Binding-site contacts:
Ligand atom C1 contacts residue THR133 of chain 3.A at 3.7 Å.
Ligand atom C8 contacts residue GLN223 of chain 3.A at 3.9 Å.
Ligand atom O4 contacts residue GLN223 of chain 3.A at 4.1 Å.
Ligand atom O9 contacts residue TYR91 of chain 3.A at 2.8 Å (h-bond).
Ligand atom O10 contacts residue VAL132 of chain 3.A at 4.0 Å.
Ligand atom C8 contacts residue TRP150 of chain 3.A at 4.0 Å (hydrophobic).
Ligand atom O1B contacts residue ALA134 of chain 3.A at 4.0 Å.
Ligand atom C9 contacts residue HIS180 of chain 3.A at 3.8 Å.
Ligand atom O1A contacts residue THR133 of chain 3.A at 3.6 Å (h-bond).
Ligand atom N5 contacts residue VAL132 of chain 3.A at 3.1 Å (h-bond).
Ligand atom O1B contacts residue THR133 of chain 3.A at 3.1 Å (h-bond).
Ligand atom O8 contacts residue TRP150 of chain 3.A at 3.3 Å.
Ligand atom O3 contacts residue LYS219 of chain 3.A at 3.2 Å (salt-bridge).
Ligand atom C9 contacts residue GLU187 of chain 3.A at 3.0 Å.
Ligand atom C10 contacts residue LYS130 of chain 3.A at 4.0 Å.
Ligand atom C11 contacts residue LEU191 of chain 3.A at 3.1 Å (hydrophobic).
Ligand atom O9 contacts residue GLY225 of chain 3.A at 4.1 Å.
Ligand atom C1 contacts residue ALA134 of chain 3.A at 3.7 Å (hydrophobic).
Ligand atom O1A contacts residue ALA134 of chain 3.A at 2.8 Å (h-bond).
Ligand atom C1 contacts residue GLN223 of chain 3.A at 3.7 Å.
Ligand atom N5 contacts residue TRP150 of chain 3.A at 3.9 Å.
Ligand atom O4 contacts residue VAL132 of chain 3.A at 3.4 Å (h-bond).
Ligand atom O7 contacts residue GLU187 of chain 3.A at 4.0 Å.
Ligand atom C8 contacts residue GLU187 of chain 3.A at 3.9 Å.
Ligand atom O1B contacts residue GLN223 of chain 3.A at 2.5 Å (h-bond).
Ligand atom C11 contacts residue TRP150 of chain 3.A at 3.9 Å (hydrophobic).
Ligand atom C8 contacts residue TYR91 of chain 3.A at 4.1 Å (hydrophobic).
Ligand atom C7 contacts residue TRP150 of chain 3.A at 4.0 Å (hydrophobic).
Ligand atom C5 contacts residue VAL132 of chain 3.A at 3.8 Å (hydrophobic).
Ligand atom O9 contacts residue GLU187 of chain 3.A at 2.7 Å (salt-bridge).
Ligand atom O10 contacts residue LYS130 of chain 3.A at 3.4 Å (salt-bridge).
Ligand atom C6 contacts residue GLN223 of chain 3.A at 3.9 Å.
Ligand atom O9 contacts residue HIS180 of chain 3.A at 3.2 Å (h-bond).
Ligand atom C4 contacts residue VAL132 of chain 3.A at 3.3 Å (hydrophobic).
Ligand atom O8 contacts residue TYR91 of chain 3.A at 3.3 Å (h-bond).
Ligand atom O6 contacts residue GLN223 of chain 3.A at 4.1 Å.
Ligand atom O8 contacts residue GLN223 of chain 3.A at 3.4 Å (h-bond).
Ligand atom C9 contacts residue TYR91 of chain 3.A at 3.9 Å (hydrophobic).
Ligand atom O4 contacts residue GLY222 of chain 3.A at 3.9 Å.
Ligand atom C10 contacts residue VAL132 of chain 3.A at 3.8 Å (hydrophobic).

Sequence of chain 3.A:
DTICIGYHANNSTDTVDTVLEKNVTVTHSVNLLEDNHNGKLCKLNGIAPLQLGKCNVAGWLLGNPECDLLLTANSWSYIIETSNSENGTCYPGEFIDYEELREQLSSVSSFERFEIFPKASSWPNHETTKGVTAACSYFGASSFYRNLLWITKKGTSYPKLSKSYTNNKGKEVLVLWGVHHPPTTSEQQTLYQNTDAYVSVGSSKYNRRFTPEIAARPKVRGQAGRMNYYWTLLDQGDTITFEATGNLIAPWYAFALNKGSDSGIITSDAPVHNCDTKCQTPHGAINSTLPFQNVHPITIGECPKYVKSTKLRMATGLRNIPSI

A protein and the small-molecule ligand that binds it are described below.
Small molecule (SMILES): CC(=O)N[C@H]1[C@H]([C@H](O)[C@H](O)CO)O[C@@](OC[C@H]2O[C@@H](O)[C@H](O)[C@@H](O)[C@H]2O)(C(=O)O)C[C@@H]1O